Sequence of chain 1.A:
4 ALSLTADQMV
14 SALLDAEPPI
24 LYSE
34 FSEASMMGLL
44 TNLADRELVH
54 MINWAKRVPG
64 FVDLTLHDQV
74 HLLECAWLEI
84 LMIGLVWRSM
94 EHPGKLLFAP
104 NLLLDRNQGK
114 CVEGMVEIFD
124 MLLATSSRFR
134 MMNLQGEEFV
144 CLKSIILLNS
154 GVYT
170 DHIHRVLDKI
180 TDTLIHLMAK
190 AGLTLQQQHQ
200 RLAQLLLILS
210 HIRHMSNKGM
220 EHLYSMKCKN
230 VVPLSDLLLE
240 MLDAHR

Binding-site contacts:
Ligand atom CAP contacts residue ILE121 of chain 1.A at 3.6 Å (hydrophobic).
Ligand atom CAC contacts residue PHE101 of chain 1.A at 3.9 Å (hydrophobic).
Ligand atom CAP contacts residue HIS221 of chain 1.A at 3.9 Å.
Ligand atom CAX contacts residue LEU43 of chain 1.A at 4.0 Å (hydrophobic).
Ligand atom CAD contacts residue LEU88 of chain 1.A at 3.6 Å (hydrophobic).
Ligand atom CAH contacts residue LEU81 of chain 1.A at 3.7 Å (hydrophobic).
Ligand atom OAS contacts residue PHE101 of chain 1.A at 3.7 Å.
Ligand atom CAA contacts residue ALA47 of chain 1.A at 3.9 Å (hydrophobic).
Ligand atom OAR contacts residue HIS221 of chain 1.A at 2.8 Å (h-bond).
Ligand atom OAR contacts residue ILE121 of chain 1.A at 3.5 Å.
Ligand atom CAD contacts residue LEU84 of chain 1.A at 3.4 Å (hydrophobic).
Ligand atom CAC contacts residue GLU50 of chain 1.A at 3.2 Å.
Ligand atom CAC contacts residue ARG91 of chain 1.A at 3.9 Å.
Ligand atom FAY contacts residue LEU222 of chain 1.A at 3.3 Å.
Ligand atom SAG contacts residue LEU88 of chain 1.A at 3.8 Å.
Ligand atom CAO contacts residue HIS221 of chain 1.A at 3.8 Å.
Ligand atom CAO contacts residue ILE121 of chain 1.A at 3.5 Å (hydrophobic).
Ligand atom CAW contacts residue LEU222 of chain 1.A at 3.9 Å (hydrophobic).
Ligand atom OAK contacts residue LEU81 of chain 1.A at 3.4 Å.
Ligand atom CAP contacts residue GLY218 of chain 1.A at 4.0 Å.
Ligand atom CAW contacts residue LEU43 of chain 1.A at 3.7 Å (hydrophobic).
Ligand atom CAU contacts residue LEU222 of chain 1.A at 3.5 Å (hydrophobic).
Ligand atom FAY contacts residue LEU237 of chain 1.A at 4.0 Å.
Ligand atom CAU contacts residue ALA47 of chain 1.A at 3.7 Å (hydrophobic).
Ligand atom CAB contacts residue LEU46 of chain 1.A at 3.9 Å (hydrophobic).
Ligand atom CAN contacts residue ILE121 of chain 1.A at 3.9 Å (hydrophobic).
Ligand atom OAK contacts residue MET85 of chain 1.A at 3.5 Å.
Ligand atom CAV contacts residue LEU222 of chain 1.A at 3.5 Å (hydrophobic).
Ligand atom SAG contacts residue MET85 of chain 1.A at 3.7 Å.
Ligand atom CAT contacts residue LEU81 of chain 1.A at 4.0 Å (hydrophobic).
Ligand atom CAB contacts residue GLU50 of chain 1.A at 3.3 Å.
Ligand atom CAE contacts residue PHE101 of chain 1.A at 3.9 Å (hydrophobic).
Ligand atom CAD contacts residue PHE101 of chain 1.A at 3.9 Å (hydrophobic).
Ligand atom OAS contacts residue ARG91 of chain 1.A at 2.8 Å (salt-bridge).
Ligand atom CAT contacts residue ALA47 of chain 1.A at 3.7 Å (hydrophobic).
Ligand atom CAE contacts residue LEU84 of chain 1.A at 3.9 Å (hydrophobic).
Ligand atom FAY contacts residue THR44 of chain 1.A at 3.2 Å.
Ligand atom OAS contacts residue GLU50 of chain 1.A at 2.5 Å (salt-bridge).
Ligand atom CAP contacts residue LEU222 of chain 1.A at 3.6 Å (hydrophobic).
Ligand atom OAR contacts residue MET118 of chain 1.A at 3.1 Å.

The small molecule below binds the protein below.
Small molecule (SMILES): Oc1ccc(Oc2sc3cc(O)ccc3c2-c2ccc(F)cc2)cc1